Sequence of chain 1.A:
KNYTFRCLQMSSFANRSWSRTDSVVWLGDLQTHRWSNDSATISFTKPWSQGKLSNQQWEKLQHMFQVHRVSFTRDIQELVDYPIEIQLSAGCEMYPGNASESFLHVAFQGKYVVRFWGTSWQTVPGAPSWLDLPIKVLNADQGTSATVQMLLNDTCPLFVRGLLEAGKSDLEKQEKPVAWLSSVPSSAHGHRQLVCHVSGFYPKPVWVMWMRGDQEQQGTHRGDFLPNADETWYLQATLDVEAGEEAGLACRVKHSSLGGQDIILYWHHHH

Binding-site contacts:
Ligand atom O4 contacts residue PHE237 of chain 1.A at 3.1 Å (h-bond).
Ligand atom O7 contacts residue GLY33 of chain 1.A at 3.6 Å.
Ligand atom O3 contacts residue GLN29 of chain 1.B at 2.7 Å (h-bond).
Ligand atom C6 contacts residue LYS216 of chain 1.A at 3.7 Å.
Ligand atom O3 contacts residue THR28 of chain 1.B at 3.5 Å.
Ligand atom C3 contacts residue GLN29 of chain 1.B at 3.5 Å.
Ligand atom O2 contacts residue TYR26 of chain 1.B at 3.3 Å.
Ligand atom O6 contacts residue SER57 of chain 1.B at 3.3 Å (h-bond).
Ligand atom O7 contacts residue ASN7 of chain 1.A at 3.3 Å (h-bond).
Ligand atom C5 contacts residue ASP236 of chain 1.A at 3.5 Å.
Ligand atom C6 contacts residue GLY235 of chain 1.A at 3.2 Å.
Ligand atom O5 contacts residue ASN7 of chain 1.A at 2.3 Å (h-bond).
Ligand atom C2 contacts residue ASN7 of chain 1.A at 2.5 Å.
Ligand atom C4 contacts residue TYR26 of chain 1.B at 3.6 Å (hydrophobic).
Ligand atom O6 contacts residue GLY235 of chain 1.A at 2.7 Å (h-bond).
Ligand atom C1 contacts residue ARG234 of chain 1.A at 3.5 Å.
Ligand atom C5 contacts residue ASN7 of chain 1.A at 3.6 Å.
Ligand atom C6 contacts residue SER57 of chain 1.B at 3.3 Å.
Ligand atom O5 contacts residue TYR26 of chain 1.B at 3.3 Å (h-bond).
Ligand atom O5 contacts residue ARG234 of chain 1.A at 2.8 Å (salt-bridge).
Ligand atom O6 contacts residue ARG234 of chain 1.A at 2.7 Å (salt-bridge).
Ligand atom C4 contacts residue ASP236 of chain 1.A at 3.6 Å.
Ligand atom C6 contacts residue TYR63 of chain 1.B at 3.8 Å (hydrophobic).
Ligand atom O2 contacts residue THR28 of chain 1.B at 3.8 Å.
Ligand atom C8 contacts residue ASN7 of chain 1.A at 3.5 Å.
Ligand atom O4 contacts residue SER57 of chain 1.B at 2.7 Å (h-bond).
Ligand atom O6 contacts residue LYS216 of chain 1.A at 2.6 Å (salt-bridge).
Ligand atom C6 contacts residue ARG234 of chain 1.A at 3.3 Å.
Ligand atom C5 contacts residue TYR26 of chain 1.B at 3.6 Å (hydrophobic).
Ligand atom O7 contacts residue THR9 of chain 1.A at 3.1 Å (h-bond).
Ligand atom C4 contacts residue ASP236 of chain 1.A at 3.8 Å.
Ligand atom C7 contacts residue ASN7 of chain 1.A at 2.9 Å.
Ligand atom C5 contacts residue SER57 of chain 1.B at 3.8 Å.
Ligand atom C4 contacts residue SER57 of chain 1.B at 3.8 Å.
Ligand atom C1 contacts residue ASN7 of chain 1.A at 1.4 Å.
Ligand atom O4 contacts residue ASP236 of chain 1.A at 2.9 Å (salt-bridge).
Ligand atom N2 contacts residue ASN7 of chain 1.A at 2.8 Å (h-bond).
Ligand atom O4 contacts residue ASP236 of chain 1.A at 2.7 Å (salt-bridge).
Ligand atom C6 contacts residue TYR26 of chain 1.B at 3.3 Å (hydrophobic).
Ligand atom O4 contacts residue GLN29 of chain 1.B at 3.5 Å (h-bond).

Sequence of chain 1.B:
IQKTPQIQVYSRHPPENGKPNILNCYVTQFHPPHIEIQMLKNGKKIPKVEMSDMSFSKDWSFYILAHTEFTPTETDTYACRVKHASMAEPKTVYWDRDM

This protein binds this small molecule.
Small molecule (SMILES): CC(=O)N[C@H]1[C@H](O[C@H]2[C@H](O)[C@@H](NC(C)=O)CO[C@@H]2CO)O[C@H](CO)[C@@H](O[C@@H]2O[C@H](CO[C@H]3O[C@H](CO)[C@@H](O)[C@H](O)[C@@H]3O)[C@@H](O)[C@H](O[C@H]3O[C@H](CO)[C@@H](O)[C@H](O)[C@@H]3O)[C@@H]2O)[C@@H]1O